The small molecule below binds the protein below.
Small molecule (SMILES): Cc1cn([C@H]2C[C@H](O[P](=O)(O)OC[C@H]3O[C@@H](n4cc(C)c(=O)[nH]c4=O)C[C@@H]3O[P](=O)(O)OC[C@H]3O[C@@H](n4cnc5c(N)ncnc54)C[C@@H]3O)[C@@H](COP(=O)=O)O2)c(=O)[nH]c1=O

Sequence of chain 1.B:
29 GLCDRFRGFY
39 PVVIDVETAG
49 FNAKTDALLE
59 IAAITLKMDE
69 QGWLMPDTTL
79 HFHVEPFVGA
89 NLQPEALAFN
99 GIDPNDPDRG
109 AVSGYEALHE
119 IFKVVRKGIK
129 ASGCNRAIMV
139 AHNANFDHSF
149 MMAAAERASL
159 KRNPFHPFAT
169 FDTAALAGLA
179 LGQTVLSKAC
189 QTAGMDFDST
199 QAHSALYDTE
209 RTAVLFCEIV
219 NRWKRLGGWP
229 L

Binding-site contacts:
Ligand atom O5' contacts residue ASN141 of chain 1.A at 3.3 Å (h-bond).
Ligand atom C5 contacts residue PHE49 of chain 1.A at 3.5 Å (hydrophobic).
Ligand atom C2' contacts residue PHE144 of chain 1.A at 3.6 Å (hydrophobic).
Ligand atom N7 contacts residue PHE49 of chain 1.A at 3.2 Å.
Ligand atom C8 contacts residue PHE49 of chain 1.A at 3.5 Å (hydrophobic).
Ligand atom C2 contacts residue PHE97 of chain 1.A at 3.3 Å (hydrophobic).
Ligand atom C2 contacts residue PHE166 of chain 1.B at 3.6 Å (hydrophobic).
Ligand atom O4 contacts residue PHE49 of chain 1.A at 3.4 Å.
Ligand atom C5 contacts residue PHE166 of chain 1.B at 3.5 Å (hydrophobic).
Ligand atom N9 contacts residue PHE49 of chain 1.A at 3.5 Å.
Ligand atom C4 contacts residue PHE49 of chain 1.A at 3.4 Å (hydrophobic).
Ligand atom O2 contacts residue PHE144 of chain 1.A at 3.3 Å.
Ligand atom C2' contacts residue THR46 of chain 1.A at 3.2 Å.
Ligand atom O4 contacts residue PHE166 of chain 1.B at 3.2 Å.
Ligand atom OP1 contacts residue HIS164 of chain 1.B at 3.0 Å (h-bond).
Ligand atom C5 contacts residue PHE49 of chain 1.A at 3.1 Å (hydrophobic).
Ligand atom O4' contacts residue ASN141 of chain 1.A at 3.0 Å (h-bond).
Ligand atom O4' contacts residue PHE166 of chain 1.B at 3.6 Å.
Ligand atom C7 contacts residue PHE49 of chain 1.A at 3.5 Å (hydrophobic).
Ligand atom OP1 contacts residue MG1 of chain 1.Q at 2.7 Å.
Ligand atom C4' contacts residue THR46 of chain 1.A at 3.5 Å.
Ligand atom C4 contacts residue PHE49 of chain 1.A at 3.4 Å (hydrophobic).
Ligand atom C1' contacts residue THR46 of chain 1.A at 3.4 Å.
Ligand atom C3' contacts residue GLU45 of chain 1.A at 3.5 Å.
Ligand atom N3 contacts residue PHE97 of chain 1.A at 3.5 Å.
Ligand atom P contacts residue MG1 of chain 1.Q at 3.2 Å.
Ligand atom O3' contacts residue ASN98 of chain 1.A at 3.1 Å (h-bond).
Ligand atom OP1 contacts residue MG1 of chain 1.I at 2.2 Å.
Ligand atom OP1 contacts residue HIS140 of chain 1.A at 3.4 Å (h-bond).
Ligand atom O3' contacts residue MG1 of chain 1.Q at 2.5 Å.
Ligand atom C8 contacts residue ALA94 of chain 1.A at 3.4 Å (hydrophobic).
Ligand atom OP2 contacts residue ARG35 of chain 1.B at 2.8 Å (salt-bridge).
Ligand atom N3 contacts residue PHE166 of chain 1.B at 3.4 Å.
Ligand atom N1 contacts residue PHE97 of chain 1.A at 3.4 Å.
Ligand atom O3' contacts residue GLU45 of chain 1.A at 2.6 Å (salt-bridge).
Ligand atom O3' contacts residue THR46 of chain 1.A at 3.0 Å (h-bond).
Ligand atom OP1 contacts residue LEU184 of chain 1.A at 3.0 Å (h-bond).
Ligand atom C6 contacts residue PHE49 of chain 1.A at 3.6 Å (hydrophobic).
Ligand atom OP1 contacts residue VAL183 of chain 1.A at 3.3 Å.
Ligand atom C4 contacts residue PHE166 of chain 1.B at 3.2 Å (hydrophobic).

Sequence of chain 1.A:
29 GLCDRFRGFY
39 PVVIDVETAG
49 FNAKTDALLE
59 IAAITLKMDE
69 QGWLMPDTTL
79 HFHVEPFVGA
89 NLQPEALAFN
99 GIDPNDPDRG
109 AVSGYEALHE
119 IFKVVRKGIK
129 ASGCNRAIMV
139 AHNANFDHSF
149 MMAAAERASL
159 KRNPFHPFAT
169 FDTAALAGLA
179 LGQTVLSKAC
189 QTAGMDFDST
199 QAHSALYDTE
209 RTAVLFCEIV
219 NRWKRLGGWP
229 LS